Sequence of chain 1.B:
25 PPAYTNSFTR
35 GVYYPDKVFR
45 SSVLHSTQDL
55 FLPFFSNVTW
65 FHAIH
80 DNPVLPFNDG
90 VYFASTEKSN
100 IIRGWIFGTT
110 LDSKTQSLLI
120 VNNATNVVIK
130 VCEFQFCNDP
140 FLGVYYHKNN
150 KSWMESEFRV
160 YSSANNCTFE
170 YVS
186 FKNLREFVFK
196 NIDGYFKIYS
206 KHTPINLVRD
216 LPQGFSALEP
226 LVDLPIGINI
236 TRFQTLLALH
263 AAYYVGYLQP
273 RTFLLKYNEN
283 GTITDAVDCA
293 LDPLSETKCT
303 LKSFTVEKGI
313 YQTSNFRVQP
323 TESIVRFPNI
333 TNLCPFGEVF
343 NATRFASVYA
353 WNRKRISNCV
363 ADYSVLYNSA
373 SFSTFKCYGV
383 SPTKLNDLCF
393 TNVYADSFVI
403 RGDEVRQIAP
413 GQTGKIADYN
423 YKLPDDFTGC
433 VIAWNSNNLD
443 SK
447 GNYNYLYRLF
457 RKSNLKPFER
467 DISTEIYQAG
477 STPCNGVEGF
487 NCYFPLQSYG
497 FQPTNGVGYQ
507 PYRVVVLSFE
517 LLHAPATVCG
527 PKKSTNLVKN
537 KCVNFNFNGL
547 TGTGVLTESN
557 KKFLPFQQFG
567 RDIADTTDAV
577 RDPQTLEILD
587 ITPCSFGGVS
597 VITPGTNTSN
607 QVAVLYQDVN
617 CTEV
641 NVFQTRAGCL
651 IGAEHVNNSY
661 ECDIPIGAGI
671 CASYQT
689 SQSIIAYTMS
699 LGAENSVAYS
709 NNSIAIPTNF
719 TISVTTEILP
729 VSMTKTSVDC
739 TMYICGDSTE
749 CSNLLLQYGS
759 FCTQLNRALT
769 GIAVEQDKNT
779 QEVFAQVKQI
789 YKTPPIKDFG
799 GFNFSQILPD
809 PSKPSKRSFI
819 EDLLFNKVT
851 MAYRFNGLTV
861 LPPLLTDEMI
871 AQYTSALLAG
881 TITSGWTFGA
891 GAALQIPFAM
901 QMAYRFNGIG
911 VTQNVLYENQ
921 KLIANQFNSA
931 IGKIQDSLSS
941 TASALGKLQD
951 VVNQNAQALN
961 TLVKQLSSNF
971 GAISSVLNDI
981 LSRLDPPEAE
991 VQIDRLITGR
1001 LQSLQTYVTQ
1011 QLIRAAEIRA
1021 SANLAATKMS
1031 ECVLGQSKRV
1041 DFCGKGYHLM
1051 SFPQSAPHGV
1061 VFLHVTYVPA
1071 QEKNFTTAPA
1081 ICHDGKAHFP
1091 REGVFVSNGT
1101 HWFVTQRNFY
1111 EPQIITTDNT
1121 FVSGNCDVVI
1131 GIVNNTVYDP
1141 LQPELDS

Binding-site contacts:
Ligand atom C5 contacts residue ASN1098 of chain 1.B at 3.7 Å.
Ligand atom C3 contacts residue THR1100 of chain 1.B at 4.2 Å.
Ligand atom C3 contacts residue ASN1098 of chain 1.B at 3.8 Å.
Ligand atom C5 contacts residue HIS1101 of chain 1.B at 4.4 Å.
Ligand atom C7 contacts residue ASN1098 of chain 1.B at 3.0 Å.
Ligand atom N2 contacts residue THR1100 of chain 1.B at 4.1 Å.
Ligand atom O7 contacts residue ASN1098 of chain 1.B at 2.7 Å (h-bond).
Ligand atom C1 contacts residue THR1100 of chain 1.B at 4.4 Å.
Ligand atom C8 contacts residue ASN1098 of chain 1.B at 3.8 Å.
Ligand atom O5 contacts residue PHE1103 of chain 1.B at 3.9 Å.
Ligand atom C3 contacts residue HIS1101 of chain 1.B at 4.2 Å.
Ligand atom O5 contacts residue ASN1098 of chain 1.B at 2.4 Å (h-bond).
Ligand atom C4 contacts residue ASN1098 of chain 1.B at 4.2 Å.
Ligand atom C5 contacts residue PHE1103 of chain 1.B at 4.0 Å (hydrophobic).
Ligand atom N2 contacts residue ASN1098 of chain 1.B at 2.8 Å (h-bond).
Ligand atom O4 contacts residue HIS1101 of chain 1.B at 4.2 Å.
Ligand atom C7 contacts residue HIS1101 of chain 1.B at 3.8 Å.
Ligand atom C2 contacts residue ASN1098 of chain 1.B at 2.5 Å.
Ligand atom C1 contacts residue ASN1098 of chain 1.B at 1.4 Å.
Ligand atom C8 contacts residue HIS1101 of chain 1.B at 4.0 Å.
Ligand atom C6 contacts residue PHE1103 of chain 1.B at 3.5 Å (hydrophobic).
Ligand atom O7 contacts residue HIS1101 of chain 1.B at 2.8 Å (h-bond).
Ligand atom C2 contacts residue THR1100 of chain 1.B at 4.4 Å.

The protein below binds the small molecule below.
Small molecule (SMILES): CC(=O)N[C@H]1[C@H](O[C@H]2[C@H](O)[C@@H](NC(C)=O)CO[C@@H]2CO)O[C@H](CO)[C@@H](O)[C@@H]1O